Sequence of chain 1.G:
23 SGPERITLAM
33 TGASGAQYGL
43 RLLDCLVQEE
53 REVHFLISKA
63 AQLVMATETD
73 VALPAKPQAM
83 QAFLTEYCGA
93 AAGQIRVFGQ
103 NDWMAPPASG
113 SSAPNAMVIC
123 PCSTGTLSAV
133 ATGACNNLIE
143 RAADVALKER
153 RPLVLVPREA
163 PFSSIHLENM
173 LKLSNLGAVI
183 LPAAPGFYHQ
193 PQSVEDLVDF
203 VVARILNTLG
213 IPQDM

Sequence of chain 1.L:
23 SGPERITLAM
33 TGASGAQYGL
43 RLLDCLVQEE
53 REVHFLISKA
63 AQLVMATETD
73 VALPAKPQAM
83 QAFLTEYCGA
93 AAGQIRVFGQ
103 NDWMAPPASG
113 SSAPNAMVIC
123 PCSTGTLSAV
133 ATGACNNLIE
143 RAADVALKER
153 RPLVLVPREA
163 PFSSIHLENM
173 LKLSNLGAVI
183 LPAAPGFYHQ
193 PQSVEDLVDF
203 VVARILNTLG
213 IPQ

Binding-site contacts:
Ligand atom C10 contacts residue TRP105 of chain 1.G at 3.8 Å (hydrophobic).
Ligand atom O01 contacts residue LYS150 of chain 1.G at 3.7 Å.
Ligand atom P02 contacts residue ARG143 of chain 1.G at 3.7 Å.
Ligand atom C10 contacts residue FMN1 of chain 1.VA at 3.8 Å.
Ligand atom P02 contacts residue GLU161 of chain 1.K at 3.8 Å.
Ligand atom O03 contacts residue LYS150 of chain 1.G at 3.1 Å (salt-bridge).
Ligand atom C13 contacts residue TYR190 of chain 1.L at 4.1 Å (hydrophobic).
Ligand atom C09 contacts residue TRP105 of chain 1.G at 3.8 Å (hydrophobic).
Ligand atom P02 contacts residue SER111 of chain 1.G at 3.8 Å.
Ligand atom C07 contacts residue TYR190 of chain 1.L at 3.7 Å (hydrophobic).
Ligand atom O04 contacts residue ARG160 of chain 1.K at 3.1 Å (salt-bridge).
Ligand atom C08 contacts residue FMN1 of chain 1.VA at 3.7 Å.
Ligand atom O05 contacts residue TYR190 of chain 1.L at 3.5 Å (h-bond).
Ligand atom P02 contacts residue ARG160 of chain 1.K at 4.1 Å.
Ligand atom C06 contacts residue SER111 of chain 1.G at 3.9 Å.
Ligand atom C07 contacts residue FMN1 of chain 1.VA at 3.7 Å.
Ligand atom C06 contacts residue FMN1 of chain 1.VA at 3.5 Å.
Ligand atom O05 contacts residue ARG143 of chain 1.G at 3.8 Å.
Ligand atom C11 contacts residue TYR190 of chain 1.L at 3.7 Å (hydrophobic).
Ligand atom C10 contacts residue ARG143 of chain 1.G at 4.1 Å.
Ligand atom P02 contacts residue TYR190 of chain 1.L at 3.7 Å.
Ligand atom C06 contacts residue ARG143 of chain 1.G at 3.6 Å.
Ligand atom C12 contacts residue TYR190 of chain 1.L at 4.0 Å (hydrophobic).
Ligand atom C15 contacts residue TYR190 of chain 1.L at 4.1 Å (hydrophobic).
Ligand atom P02 contacts residue LYS150 of chain 1.G at 4.0 Å.
Ligand atom C12 contacts residue FMN1 of chain 1.VA at 4.2 Å.
Ligand atom C07 contacts residue SER111 of chain 1.G at 3.9 Å.
Ligand atom O04 contacts residue GLU161 of chain 1.K at 3.8 Å.
Ligand atom P02 contacts residue GLY112 of chain 1.G at 4.1 Å.
Ligand atom O01 contacts residue ARG143 of chain 1.G at 2.6 Å (salt-bridge).
Ligand atom O04 contacts residue TYR190 of chain 1.L at 2.9 Å (h-bond).
Ligand atom O01 contacts residue ARG160 of chain 1.K at 4.0 Å.
Ligand atom O03 contacts residue GLY112 of chain 1.G at 2.8 Å (h-bond).
Ligand atom O03 contacts residue SER111 of chain 1.G at 3.5 Å (h-bond).
Ligand atom C09 contacts residue FMN1 of chain 1.VA at 3.9 Å.
Ligand atom O05 contacts residue SER111 of chain 1.G at 2.9 Å (h-bond).
Ligand atom C10 contacts residue ALA110 of chain 1.G at 3.3 Å (hydrophobic).
Ligand atom C08 contacts residue SER111 of chain 1.G at 4.0 Å.
Ligand atom C06 contacts residue TYR190 of chain 1.L at 3.8 Å (hydrophobic).
Ligand atom O01 contacts residue GLU161 of chain 1.K at 2.8 Å (salt-bridge).

The small molecule below binds the protein below.
Small molecule (SMILES): CC(C)=CCC/C(C)=C\COP(=O)(O)O

Sequence of chain 1.K:
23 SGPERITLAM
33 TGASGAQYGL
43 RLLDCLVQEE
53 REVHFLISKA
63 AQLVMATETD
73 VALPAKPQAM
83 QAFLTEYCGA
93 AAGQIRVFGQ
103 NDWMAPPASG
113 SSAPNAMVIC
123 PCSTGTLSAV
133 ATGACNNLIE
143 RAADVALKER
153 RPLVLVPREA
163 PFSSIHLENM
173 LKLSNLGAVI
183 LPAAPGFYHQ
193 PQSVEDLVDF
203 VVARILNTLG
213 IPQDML